This small molecule binds to this protein.
Small molecule (SMILES): CC(=O)N[C@@H]1[C@@H](O)[C@H](O)[C@@H](CO)O[C@H]1O

Binding-site contacts:
Ligand atom C8 contacts residue ASN112 of chain 1.B at 4.2 Å.
Ligand atom C2 contacts residue ARG109 of chain 1.B at 3.9 Å.
Ligand atom O7 contacts residue ASN112 of chain 1.B at 3.0 Å (h-bond).
Ligand atom C3 contacts residue ARG109 of chain 1.B at 3.8 Å.
Ligand atom C2 contacts residue ASN112 of chain 1.B at 2.4 Å.
Ligand atom C3 contacts residue ASN112 of chain 1.B at 3.8 Å.
Ligand atom C1 contacts residue ASN112 of chain 1.B at 1.4 Å.
Ligand atom C8 contacts residue ILE110 of chain 1.B at 4.3 Å (hydrophobic).
Ligand atom C4 contacts residue ASN112 of chain 1.B at 4.2 Å.
Ligand atom N2 contacts residue ASN112 of chain 1.B at 2.8 Å (h-bond).
Ligand atom O3 contacts residue ARG109 of chain 1.B at 3.5 Å (salt-bridge).
Ligand atom N2 contacts residue ARG109 of chain 1.B at 2.8 Å (salt-bridge).
Ligand atom C7 contacts residue ASN112 of chain 1.B at 3.1 Å.
Ligand atom O5 contacts residue ASN112 of chain 1.B at 2.4 Å (h-bond).
Ligand atom C7 contacts residue ARG109 of chain 1.B at 3.4 Å.
Ligand atom C8 contacts residue ARG109 of chain 1.B at 3.2 Å.
Ligand atom C5 contacts residue ASN112 of chain 1.B at 3.7 Å.

Sequence of chain 1.B:
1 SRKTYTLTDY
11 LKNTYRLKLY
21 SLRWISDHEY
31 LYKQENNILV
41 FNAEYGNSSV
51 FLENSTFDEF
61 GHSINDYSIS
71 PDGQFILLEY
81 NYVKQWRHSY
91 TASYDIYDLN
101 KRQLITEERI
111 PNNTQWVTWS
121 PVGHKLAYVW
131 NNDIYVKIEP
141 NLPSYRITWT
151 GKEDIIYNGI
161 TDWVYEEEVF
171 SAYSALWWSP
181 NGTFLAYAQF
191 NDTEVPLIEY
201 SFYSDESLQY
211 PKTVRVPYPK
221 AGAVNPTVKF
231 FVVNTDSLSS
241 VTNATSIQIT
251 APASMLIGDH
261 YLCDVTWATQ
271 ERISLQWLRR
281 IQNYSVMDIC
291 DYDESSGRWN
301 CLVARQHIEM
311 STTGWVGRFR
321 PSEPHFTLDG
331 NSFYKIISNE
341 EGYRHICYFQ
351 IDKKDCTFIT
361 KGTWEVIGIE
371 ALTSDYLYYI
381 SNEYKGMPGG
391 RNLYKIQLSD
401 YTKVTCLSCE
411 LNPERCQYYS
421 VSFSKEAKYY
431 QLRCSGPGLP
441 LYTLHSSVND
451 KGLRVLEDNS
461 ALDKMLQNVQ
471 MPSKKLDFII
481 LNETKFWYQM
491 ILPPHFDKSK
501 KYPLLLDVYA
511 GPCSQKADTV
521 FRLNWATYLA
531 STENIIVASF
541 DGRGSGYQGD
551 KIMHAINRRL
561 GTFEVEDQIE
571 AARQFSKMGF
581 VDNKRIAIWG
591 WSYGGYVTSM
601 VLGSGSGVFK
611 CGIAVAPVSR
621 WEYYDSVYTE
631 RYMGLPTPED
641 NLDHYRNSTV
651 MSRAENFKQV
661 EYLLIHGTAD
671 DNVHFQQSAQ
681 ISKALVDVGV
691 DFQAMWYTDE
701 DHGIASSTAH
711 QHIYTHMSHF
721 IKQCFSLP